Sequence of chain 55.A:
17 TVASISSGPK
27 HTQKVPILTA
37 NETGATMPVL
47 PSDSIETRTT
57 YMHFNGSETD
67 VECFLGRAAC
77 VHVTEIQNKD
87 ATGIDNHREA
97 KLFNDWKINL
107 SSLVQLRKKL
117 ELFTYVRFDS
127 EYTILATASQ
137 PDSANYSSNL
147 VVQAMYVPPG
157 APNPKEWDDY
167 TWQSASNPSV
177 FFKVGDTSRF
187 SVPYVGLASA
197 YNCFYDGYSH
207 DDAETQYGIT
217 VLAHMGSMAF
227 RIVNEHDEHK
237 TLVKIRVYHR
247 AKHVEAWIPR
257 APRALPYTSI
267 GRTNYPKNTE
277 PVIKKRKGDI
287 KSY

The small molecule below binds the protein below.
Small molecule (SMILES): Cc1cc(CCCCCOc2ccc(C3=NCCO3)cc2)on1

Sequence of chain 55.C:
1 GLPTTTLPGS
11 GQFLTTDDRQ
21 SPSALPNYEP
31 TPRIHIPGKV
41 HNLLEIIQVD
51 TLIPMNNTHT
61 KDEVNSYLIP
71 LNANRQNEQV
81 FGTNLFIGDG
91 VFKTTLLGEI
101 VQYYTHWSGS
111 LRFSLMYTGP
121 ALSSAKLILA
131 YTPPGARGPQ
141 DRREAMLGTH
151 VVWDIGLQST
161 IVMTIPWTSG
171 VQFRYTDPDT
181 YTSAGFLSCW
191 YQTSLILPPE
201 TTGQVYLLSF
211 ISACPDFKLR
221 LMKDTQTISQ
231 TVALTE

Binding-site contacts:
Ligand atom C1C contacts residue TYR128 of chain 55.A at 3.9 Å (hydrophobic).
Ligand atom C5C contacts residue VAL188 of chain 55.A at 4.1 Å (hydrophobic).
Ligand atom C3B contacts residue TYR152 of chain 55.A at 3.7 Å (hydrophobic).
Ligand atom C4B contacts residue PHE186 of chain 55.A at 3.6 Å (hydrophobic).
Ligand atom O1B contacts residue ILE104 of chain 55.A at 3.9 Å.
Ligand atom C6B contacts residue ILE104 of chain 55.A at 3.6 Å (hydrophobic).
Ligand atom C3C contacts residue TYR128 of chain 55.A at 3.4 Å (hydrophobic).
Ligand atom C1B contacts residue ILE104 of chain 55.A at 4.0 Å (hydrophobic).
Ligand atom C5B contacts residue MET224 of chain 55.A at 3.8 Å (hydrophobic).
Ligand atom C4C contacts residue VAL188 of chain 55.A at 3.7 Å (hydrophobic).
Ligand atom C1C contacts residue LEU106 of chain 55.A at 4.0 Å (hydrophobic).
Ligand atom N3A contacts residue PHE186 of chain 55.A at 4.0 Å.
Ligand atom C1C contacts residue MET221 of chain 55.A at 4.0 Å (hydrophobic).
Ligand atom C6B contacts residue TYR128 of chain 55.A at 3.3 Å (hydrophobic).
Ligand atom C5A contacts residue PHE186 of chain 55.A at 3.5 Å (hydrophobic).
Ligand atom O1B contacts residue TYR128 of chain 55.A at 3.4 Å (h-bond).
Ligand atom C5C contacts residue VAL191 of chain 55.A at 3.8 Å (hydrophobic).
Ligand atom C2A contacts residue PHE186 of chain 55.A at 3.3 Å (hydrophobic).
Ligand atom C1B contacts residue TYR128 of chain 55.A at 3.6 Å (hydrophobic).
Ligand atom N2 contacts residue MET221 of chain 55.A at 3.4 Å (h-bond).
Ligand atom C2C contacts residue MET221 of chain 55.A at 4.0 Å (hydrophobic).
Ligand atom C4B contacts residue TYR152 of chain 55.A at 3.8 Å (hydrophobic).
Ligand atom C2A contacts residue TYR152 of chain 55.A at 3.6 Å (hydrophobic).
Ligand atom C1B contacts residue VAL188 of chain 55.A at 3.8 Å (hydrophobic).
Ligand atom N3A contacts residue ALA24 of chain 55.C at 3.8 Å.
Ligand atom N3A contacts residue TYR152 of chain 55.A at 3.5 Å.
Ligand atom N3A contacts residue PRO174 of chain 55.A at 3.7 Å.
Ligand atom C2C contacts residue TYR197 of chain 55.A at 3.7 Å (hydrophobic).
Ligand atom C4C contacts residue VAL191 of chain 55.A at 3.0 Å (hydrophobic).
Ligand atom C3B contacts residue VAL188 of chain 55.A at 3.8 Å (hydrophobic).
Ligand atom C4A contacts residue PRO174 of chain 55.A at 3.1 Å (hydrophobic).
Ligand atom O1 contacts residue MET221 of chain 55.A at 2.5 Å (h-bond).
Ligand atom C2B contacts residue VAL188 of chain 55.A at 3.5 Å (hydrophobic).
Ligand atom C5A contacts residue VAL176 of chain 55.A at 3.6 Å (hydrophobic).
Ligand atom C5B contacts residue TYR128 of chain 55.A at 4.0 Å (hydrophobic).
Ligand atom C5A contacts residue ALA150 of chain 55.A at 4.0 Å (hydrophobic).
Ligand atom C5B contacts residue PHE186 of chain 55.A at 3.9 Å (hydrophobic).
Ligand atom C5 contacts residue MET221 of chain 55.A at 3.6 Å (hydrophobic).
Ligand atom C4 contacts residue LEU106 of chain 55.A at 3.5 Å (hydrophobic).
Ligand atom O1A contacts residue PHE186 of chain 55.A at 3.0 Å.